Sequence of chain 1.C:
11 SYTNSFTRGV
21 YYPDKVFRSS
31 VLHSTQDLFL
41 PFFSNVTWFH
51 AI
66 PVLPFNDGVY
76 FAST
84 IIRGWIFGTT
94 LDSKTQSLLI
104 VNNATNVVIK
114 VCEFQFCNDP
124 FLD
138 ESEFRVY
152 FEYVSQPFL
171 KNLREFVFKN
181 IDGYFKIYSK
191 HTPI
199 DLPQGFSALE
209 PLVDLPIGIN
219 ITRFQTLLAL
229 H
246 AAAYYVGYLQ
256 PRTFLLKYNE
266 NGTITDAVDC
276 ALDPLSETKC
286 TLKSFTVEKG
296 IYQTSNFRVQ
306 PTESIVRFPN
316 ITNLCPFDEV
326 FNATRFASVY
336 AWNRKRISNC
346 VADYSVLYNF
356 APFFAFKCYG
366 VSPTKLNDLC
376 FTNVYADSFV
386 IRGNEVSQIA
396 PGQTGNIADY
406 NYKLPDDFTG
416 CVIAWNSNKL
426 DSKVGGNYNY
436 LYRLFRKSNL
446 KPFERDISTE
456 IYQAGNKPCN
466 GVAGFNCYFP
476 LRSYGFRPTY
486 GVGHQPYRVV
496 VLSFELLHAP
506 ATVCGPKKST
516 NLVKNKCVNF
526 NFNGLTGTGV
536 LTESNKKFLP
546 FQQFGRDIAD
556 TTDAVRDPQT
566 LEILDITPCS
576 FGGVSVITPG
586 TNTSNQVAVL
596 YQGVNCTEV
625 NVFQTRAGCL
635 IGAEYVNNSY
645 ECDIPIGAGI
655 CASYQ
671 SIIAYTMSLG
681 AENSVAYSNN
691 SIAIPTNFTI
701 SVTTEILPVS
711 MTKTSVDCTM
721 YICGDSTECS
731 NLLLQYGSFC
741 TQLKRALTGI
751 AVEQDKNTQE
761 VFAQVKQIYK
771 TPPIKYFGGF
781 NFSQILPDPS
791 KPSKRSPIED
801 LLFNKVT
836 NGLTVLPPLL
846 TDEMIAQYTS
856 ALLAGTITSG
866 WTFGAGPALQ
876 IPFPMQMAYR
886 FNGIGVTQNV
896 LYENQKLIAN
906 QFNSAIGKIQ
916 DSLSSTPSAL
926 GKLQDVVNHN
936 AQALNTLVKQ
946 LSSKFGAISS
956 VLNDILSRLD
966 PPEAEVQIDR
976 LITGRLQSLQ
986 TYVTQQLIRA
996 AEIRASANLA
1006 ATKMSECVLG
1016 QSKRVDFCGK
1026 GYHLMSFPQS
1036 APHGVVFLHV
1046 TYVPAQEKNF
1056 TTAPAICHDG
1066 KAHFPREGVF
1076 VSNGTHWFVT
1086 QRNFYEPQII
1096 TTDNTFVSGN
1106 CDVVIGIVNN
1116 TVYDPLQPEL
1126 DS

Binding-site contacts:
Ligand atom C7 contacts residue ASN1078 of chain 1.C at 3.3 Å.
Ligand atom C8 contacts residue ASN1078 of chain 1.C at 4.4 Å.
Ligand atom C7 contacts residue GLY1079 of chain 1.C at 4.5 Å.
Ligand atom C2 contacts residue ASN1078 of chain 1.C at 2.5 Å.
Ligand atom O7 contacts residue PHE1083 of chain 1.C at 4.2 Å.
Ligand atom C5 contacts residue PHE1083 of chain 1.C at 3.7 Å (hydrophobic).
Ligand atom C5 contacts residue ASN1078 of chain 1.C at 3.7 Å.
Ligand atom C1 contacts residue PHE1083 of chain 1.C at 4.4 Å (hydrophobic).
Ligand atom C3 contacts residue ASN1078 of chain 1.C at 3.8 Å.
Ligand atom C8 contacts residue GLY1079 of chain 1.C at 4.0 Å.
Ligand atom C3 contacts residue HIS1081 of chain 1.C at 4.5 Å.
Ligand atom C7 contacts residue PHE1083 of chain 1.C at 4.1 Å (hydrophobic).
Ligand atom C1 contacts residue ASN1078 of chain 1.C at 1.4 Å.
Ligand atom N2 contacts residue ASN1078 of chain 1.C at 2.9 Å (h-bond).
Ligand atom C4 contacts residue ASN1078 of chain 1.C at 4.3 Å.
Ligand atom O5 contacts residue ASN1078 of chain 1.C at 2.4 Å (h-bond).
Ligand atom O5 contacts residue PHE1083 of chain 1.C at 4.0 Å.
Ligand atom C6 contacts residue PHE1083 of chain 1.C at 3.7 Å (hydrophobic).
Ligand atom O7 contacts residue ASN1078 of chain 1.C at 3.4 Å (h-bond).
Ligand atom C8 contacts residue PHE1083 of chain 1.C at 3.7 Å (hydrophobic).
Ligand atom N2 contacts residue GLY1079 of chain 1.C at 4.4 Å.

This protein binds this small molecule.
Small molecule (SMILES): CC(=O)N[C@H]1[C@H](O[C@H]2[C@H](O)[C@@H](NC(C)=O)CO[C@@H]2CO)O[C@H](CO)[C@@H](O[C@@H]2O[C@H](CO)[C@@H](O)[C@H](O)[C@@H]2O)[C@@H]1O